Binding-site contacts:
Ligand atom C25 contacts residue PHE40 of chain 1.D at 3.5 Å (hydrophobic).
Ligand atom O18 contacts residue HIS64 of chain 1.D at 3.2 Å (h-bond).
Ligand atom C25 contacts residue TRP37 of chain 1.D at 3.8 Å (hydrophobic).
Ligand atom C4 contacts residue PRO35 of chain 1.D at 4.0 Å (hydrophobic).
Ligand atom C11 contacts residue HIS59 of chain 1.D at 3.7 Å.
Ligand atom N3 contacts residue PRO48 of chain 1.D at 3.7 Å.
Ligand atom C4 contacts residue LEU50 of chain 1.D at 3.9 Å (hydrophobic).
Ligand atom C17 contacts residue TRP66 of chain 1.D at 3.9 Å (hydrophobic).
Ligand atom C29 contacts residue ILE58 of chain 1.D at 3.8 Å (hydrophobic).
Ligand atom O18 contacts residue TRP37 of chain 1.D at 3.9 Å.
Ligand atom C6 contacts residue ILE58 of chain 1.D at 3.7 Å (hydrophobic).
Ligand atom S5 contacts residue PHE25 of chain 1.D at 3.8 Å.
Ligand atom C13 contacts residue HIS59 of chain 1.D at 4.0 Å.
Ligand atom S5 contacts residue PRO48 of chain 1.D at 3.8 Å.
Ligand atom C16 contacts residue HIS59 of chain 1.D at 3.4 Å.
Ligand atom O14 contacts residue TYR47 of chain 1.D at 3.4 Å.
Ligand atom N20 contacts residue TYR61 of chain 1.D at 4.0 Å.
Ligand atom S5 contacts residue PRO35 of chain 1.D at 3.9 Å.
Ligand atom C4 contacts residue PRO48 of chain 1.D at 3.1 Å (hydrophobic).
Ligand atom C17 contacts residue TYR47 of chain 1.D at 4.0 Å (hydrophobic).
Ligand atom C19 contacts residue TRP37 of chain 1.D at 3.9 Å (hydrophobic).
Ligand atom O22 contacts residue TYR61 of chain 1.D at 4.0 Å.
Ligand atom C7 contacts residue ILE58 of chain 1.D at 3.8 Å (hydrophobic).
Ligand atom C6 contacts residue PRO48 of chain 1.D at 4.0 Å (hydrophobic).
Ligand atom C2 contacts residue PRO48 of chain 1.D at 3.9 Å (hydrophobic).
Ligand atom C29 contacts residue HIS59 of chain 1.D at 3.9 Å.
Ligand atom C17 contacts residue HIS64 of chain 1.D at 3.8 Å.
Ligand atom N12 contacts residue HIS59 of chain 1.D at 3.0 Å (h-bond).
Ligand atom C19 contacts residue HIS64 of chain 1.D at 3.3 Å.
Ligand atom N24 contacts residue HIS64 of chain 1.D at 3.7 Å.
Ligand atom N3 contacts residue ARG56 of chain 1.D at 4.0 Å.
Ligand atom O18 contacts residue SER60 of chain 1.D at 2.7 Å (h-bond).
Ligand atom C30 contacts residue TYR47 of chain 1.D at 3.9 Å (hydrophobic).
Ligand atom C15 contacts residue TYR47 of chain 1.D at 3.1 Å (hydrophobic).
Ligand atom O18 contacts residue TRP66 of chain 1.D at 3.5 Å.
Ligand atom C30 contacts residue ILE58 of chain 1.D at 3.5 Å (hydrophobic).
Ligand atom C13 contacts residue TYR47 of chain 1.D at 3.7 Å (hydrophobic).
Ligand atom C16 contacts residue TYR47 of chain 1.D at 3.9 Å (hydrophobic).
Ligand atom N24 contacts residue TRP37 of chain 1.D at 3.6 Å.
Ligand atom C19 contacts residue TYR61 of chain 1.D at 4.0 Å (hydrophobic).

The protein below binds the small molecule below.
Small molecule (SMILES): Cc1ncsc1-c1ccc(CNC(=O)[C@H]2C[C@@H](O)CN(c3ccccn3)C2=O)cc1

Sequence of chain 1.D:
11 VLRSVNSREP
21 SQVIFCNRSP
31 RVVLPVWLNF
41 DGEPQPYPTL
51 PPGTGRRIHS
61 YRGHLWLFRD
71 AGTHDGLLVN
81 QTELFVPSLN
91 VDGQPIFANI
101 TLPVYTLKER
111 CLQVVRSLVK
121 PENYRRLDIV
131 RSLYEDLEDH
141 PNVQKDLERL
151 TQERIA